Binding-site contacts:
Ligand atom C14 contacts residue ILE51 of chain 1.D at 3.5 Å (hydrophobic).
Ligand atom N01 contacts residue MET6 of chain 1.D at 2.7 Å (h-bond).
Ligand atom C19 contacts residue LEU55 of chain 1.D at 3.5 Å (hydrophobic).
Ligand atom C07 contacts residue LEU21 of chain 1.D at 3.4 Å (hydrophobic).
Ligand atom C09 contacts residue ASN20 of chain 1.D at 3.6 Å.
Ligand atom C34 contacts residue VAL7 of chain 1.D at 3.7 Å (hydrophobic).
Ligand atom C02 contacts residue PHE96 of chain 1.D at 3.5 Å (hydrophobic).
Ligand atom C27 contacts residue GLN30 of chain 1.D at 3.5 Å.
Ligand atom N35 contacts residue VAL32 of chain 1.D at 3.2 Å.
Ligand atom N33 contacts residue VAL32 of chain 1.D at 3.6 Å.
Ligand atom C34 contacts residue GLU28 of chain 1.D at 3.6 Å.
Ligand atom C09 contacts residue ILE15 of chain 1.D at 3.7 Å (hydrophobic).
Ligand atom N36 contacts residue ALA8 of chain 1.D at 3.5 Å (h-bond).
Ligand atom N35 contacts residue VAL7 of chain 1.D at 3.6 Å (h-bond).
Ligand atom C02 contacts residue MET6 of chain 1.D at 3.5 Å (hydrophobic).
Ligand atom N35 contacts residue THR115 of chain 1.D at 3.8 Å.
Ligand atom C10 contacts residue LEU21 of chain 1.D at 3.7 Å (hydrophobic).
Ligand atom N33 contacts residue GLU28 of chain 1.D at 2.9 Å (salt-bridge).
Ligand atom C31 contacts residue PHE96 of chain 1.D at 3.5 Å (hydrophobic).
Ligand atom C28 contacts residue GLN30 of chain 1.D at 3.6 Å.
Ligand atom N35 contacts residue MET6 of chain 1.D at 3.3 Å (h-bond).
Ligand atom C34 contacts residue ALA8 of chain 1.D at 3.5 Å (hydrophobic).
Ligand atom N36 contacts residue MET6 of chain 1.D at 3.5 Å.
Ligand atom C12 contacts residue ASN20 of chain 1.D at 3.5 Å.
Ligand atom C06 contacts residue LEU21 of chain 1.D at 3.4 Å (hydrophobic).
Ligand atom N01 contacts residue TYR102 of chain 1.D at 3.1 Å (h-bond).
Ligand atom N01 contacts residue PHE96 of chain 1.D at 2.9 Å (h-bond).
Ligand atom C34 contacts residue VAL32 of chain 1.D at 3.5 Å (hydrophobic).
Ligand atom C03 contacts residue PHE96 of chain 1.D at 3.7 Å (hydrophobic).
Ligand atom C27 contacts residue LEU29 of chain 1.D at 3.6 Å (hydrophobic).
Ligand atom N35 contacts residue GLU28 of chain 1.D at 2.6 Å (salt-bridge).
Ligand atom C12 contacts residue ALA50 of chain 1.D at 3.7 Å (hydrophobic).
Ligand atom O08 contacts residue LEU21 of chain 1.D at 3.5 Å.
Ligand atom N35 contacts residue ALA8 of chain 1.D at 3.7 Å.
Ligand atom O08 contacts residue ASN20 of chain 1.D at 3.6 Å.
Ligand atom C37 contacts residue LEU55 of chain 1.D at 3.8 Å (hydrophobic).
Ligand atom C26 contacts residue LEU29 of chain 1.D at 3.1 Å (hydrophobic).
Ligand atom N36 contacts residue VAL7 of chain 1.D at 3.5 Å.
Ligand atom C23 contacts residue ARG53 of chain 1.D at 3.2 Å.
Ligand atom N33 contacts residue ALA8 of chain 1.D at 3.4 Å.

A small-molecule ligand and the protein it binds are described below.
Small molecule (SMILES): COc1cc(Cc2cnc(N)nc2N)cc(/C=C/C(=O)N2N=Cc3ccccc3[C@H]2C=C(C)C)c1OC

Sequence of chain 1.D:
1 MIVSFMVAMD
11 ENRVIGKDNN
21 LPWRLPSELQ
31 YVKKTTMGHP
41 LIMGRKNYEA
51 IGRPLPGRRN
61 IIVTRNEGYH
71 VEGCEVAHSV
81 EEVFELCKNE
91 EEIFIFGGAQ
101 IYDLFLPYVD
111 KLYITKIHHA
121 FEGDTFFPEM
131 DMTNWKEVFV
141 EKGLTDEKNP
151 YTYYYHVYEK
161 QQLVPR